Sequence of chain 1.A:
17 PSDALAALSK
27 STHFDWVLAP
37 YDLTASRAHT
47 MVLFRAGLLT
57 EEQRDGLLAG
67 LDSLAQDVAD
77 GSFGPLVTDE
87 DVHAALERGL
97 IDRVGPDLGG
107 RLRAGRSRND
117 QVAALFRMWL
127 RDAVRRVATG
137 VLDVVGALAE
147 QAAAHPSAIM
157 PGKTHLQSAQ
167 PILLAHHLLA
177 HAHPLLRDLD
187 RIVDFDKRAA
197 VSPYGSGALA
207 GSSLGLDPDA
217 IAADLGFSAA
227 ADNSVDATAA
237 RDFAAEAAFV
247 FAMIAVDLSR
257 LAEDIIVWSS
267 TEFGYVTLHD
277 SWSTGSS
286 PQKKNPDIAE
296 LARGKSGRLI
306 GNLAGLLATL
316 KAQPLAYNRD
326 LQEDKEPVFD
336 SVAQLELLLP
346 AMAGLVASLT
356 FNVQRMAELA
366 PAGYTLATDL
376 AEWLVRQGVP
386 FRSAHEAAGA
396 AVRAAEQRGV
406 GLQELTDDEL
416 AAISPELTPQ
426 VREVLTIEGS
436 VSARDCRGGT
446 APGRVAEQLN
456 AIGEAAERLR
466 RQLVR

Binding-site contacts:
Ligand atom O8 contacts residue SER283 of chain 1.A at 2.7 Å (h-bond).
Ligand atom O contacts residue THR160 of chain 1.D at 2.9 Å (h-bond).
Ligand atom C contacts residue HIS161 of chain 1.D at 3.6 Å.
Ligand atom C5 contacts residue SER282 of chain 1.A at 3.2 Å.
Ligand atom C contacts residue ARG1 of chain 1.M at 3.1 Å.
Ligand atom C contacts residue ASN115 of chain 1.C at 4.1 Å.
Ligand atom C4 contacts residue GLY281 of chain 1.A at 4.3 Å.
Ligand atom O7 contacts residue SER283 of chain 1.A at 2.5 Å (h-bond).
Ligand atom C contacts residue THR160 of chain 1.D at 3.7 Å.
Ligand atom OXT contacts residue ARG1 of chain 1.M at 3.7 Å.
Ligand atom C6 contacts residue SER282 of chain 1.A at 3.2 Å.
Ligand atom O contacts residue ASN115 of chain 1.C at 3.1 Å (h-bond).
Ligand atom C4 contacts residue ARG1 of chain 1.M at 2.9 Å.
Ligand atom O contacts residue LYS288 of chain 1.A at 3.5 Å (salt-bridge).
Ligand atom OXT contacts residue LYS288 of chain 1.A at 2.7 Å (salt-bridge).
Ligand atom C contacts residue ASN290 of chain 1.A at 3.8 Å.
Ligand atom C6 contacts residue SER113 of chain 1.C at 3.3 Å.
Ligand atom C contacts residue SER282 of chain 1.A at 4.0 Å.
Ligand atom O7 contacts residue SER113 of chain 1.C at 2.4 Å (h-bond).
Ligand atom O8 contacts residue SER282 of chain 1.A at 3.2 Å.
Ligand atom C contacts residue LYS288 of chain 1.A at 3.5 Å.
Ligand atom C5 contacts residue ASN115 of chain 1.C at 3.7 Å.
Ligand atom C5 contacts residue ARG1 of chain 1.M at 3.1 Å.
Ligand atom C6 contacts residue ARG1 of chain 1.M at 3.9 Å.
Ligand atom OXT contacts residue ASN290 of chain 1.A at 2.7 Å (h-bond).
Ligand atom C4 contacts residue SER282 of chain 1.A at 3.2 Å.
Ligand atom O contacts residue ARG1 of chain 1.M at 3.5 Å (salt-bridge).
Ligand atom O7 contacts residue ASN115 of chain 1.C at 4.0 Å.
Ligand atom O8 contacts residue ARG1 of chain 1.M at 4.1 Å.
Ligand atom C6 contacts residue SER283 of chain 1.A at 3.1 Å.
Ligand atom C5 contacts residue SER113 of chain 1.C at 3.5 Å.
Ligand atom O8 contacts residue ARG114 of chain 1.C at 3.4 Å (salt-bridge).
Ligand atom O8 contacts residue GLY281 of chain 1.A at 4.3 Å.
Ligand atom C6 contacts residue ARG114 of chain 1.C at 4.0 Å.
Ligand atom OXT contacts residue SER282 of chain 1.A at 4.0 Å.
Ligand atom OXT contacts residue THR160 of chain 1.D at 3.8 Å.
Ligand atom O7 contacts residue ARG114 of chain 1.C at 2.9 Å (salt-bridge).
Ligand atom OXT contacts residue HIS161 of chain 1.D at 3.3 Å.
Ligand atom O contacts residue HIS161 of chain 1.D at 3.8 Å.
Ligand atom O7 contacts residue SER282 of chain 1.A at 3.9 Å.

Sequence of chain 1.D:
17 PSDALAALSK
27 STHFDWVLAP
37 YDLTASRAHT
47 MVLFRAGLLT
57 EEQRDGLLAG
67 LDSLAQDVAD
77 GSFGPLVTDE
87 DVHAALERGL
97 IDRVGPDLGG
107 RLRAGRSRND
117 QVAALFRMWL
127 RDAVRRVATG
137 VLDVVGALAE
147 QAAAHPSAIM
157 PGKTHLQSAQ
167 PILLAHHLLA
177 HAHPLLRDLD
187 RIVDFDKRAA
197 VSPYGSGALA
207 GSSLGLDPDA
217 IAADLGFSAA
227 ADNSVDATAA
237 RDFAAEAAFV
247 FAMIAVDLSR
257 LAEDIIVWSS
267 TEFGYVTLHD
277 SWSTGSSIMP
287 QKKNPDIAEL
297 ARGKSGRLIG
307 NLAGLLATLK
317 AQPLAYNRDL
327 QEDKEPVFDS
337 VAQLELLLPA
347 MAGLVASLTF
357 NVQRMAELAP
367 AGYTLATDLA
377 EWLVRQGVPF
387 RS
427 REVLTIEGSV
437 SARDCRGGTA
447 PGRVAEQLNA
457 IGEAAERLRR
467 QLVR

The small molecule below binds the protein below.
Small molecule (SMILES): O=C(O)/C=C/C(=O)O

Sequence of chain 1.C:
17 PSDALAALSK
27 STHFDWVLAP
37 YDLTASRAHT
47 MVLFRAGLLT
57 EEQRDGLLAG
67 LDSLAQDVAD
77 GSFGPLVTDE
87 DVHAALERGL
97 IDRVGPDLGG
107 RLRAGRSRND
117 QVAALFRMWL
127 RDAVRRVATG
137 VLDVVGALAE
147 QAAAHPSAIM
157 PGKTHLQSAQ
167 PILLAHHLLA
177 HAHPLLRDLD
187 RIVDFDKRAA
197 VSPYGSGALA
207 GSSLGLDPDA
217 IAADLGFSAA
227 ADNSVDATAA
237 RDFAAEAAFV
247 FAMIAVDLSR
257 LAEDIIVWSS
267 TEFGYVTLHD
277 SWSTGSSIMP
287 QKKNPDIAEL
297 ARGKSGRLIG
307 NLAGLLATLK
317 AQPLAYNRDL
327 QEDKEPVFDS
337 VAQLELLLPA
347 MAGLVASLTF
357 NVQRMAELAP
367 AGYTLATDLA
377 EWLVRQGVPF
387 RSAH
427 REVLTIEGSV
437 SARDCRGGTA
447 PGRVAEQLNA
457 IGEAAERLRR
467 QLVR